Sequence of chain 2.A:
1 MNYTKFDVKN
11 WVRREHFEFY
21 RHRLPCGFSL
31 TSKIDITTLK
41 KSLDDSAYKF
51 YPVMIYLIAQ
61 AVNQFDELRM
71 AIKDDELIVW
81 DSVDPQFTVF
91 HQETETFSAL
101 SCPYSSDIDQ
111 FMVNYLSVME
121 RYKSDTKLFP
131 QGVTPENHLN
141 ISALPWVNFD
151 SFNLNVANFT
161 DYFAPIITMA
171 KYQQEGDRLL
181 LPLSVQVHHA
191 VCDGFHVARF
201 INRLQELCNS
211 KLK

Sequence of chain 3.A:
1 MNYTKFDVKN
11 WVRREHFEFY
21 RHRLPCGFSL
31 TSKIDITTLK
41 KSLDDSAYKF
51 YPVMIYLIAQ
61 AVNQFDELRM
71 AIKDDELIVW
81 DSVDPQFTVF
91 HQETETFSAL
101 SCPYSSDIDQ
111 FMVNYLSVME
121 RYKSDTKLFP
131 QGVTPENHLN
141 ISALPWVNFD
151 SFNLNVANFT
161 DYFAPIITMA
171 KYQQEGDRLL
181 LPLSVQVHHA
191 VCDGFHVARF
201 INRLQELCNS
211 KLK

A small-molecule ligand and the protein it binds are described below.
Small molecule (SMILES): O=C(N[C@H](CO)[C@H](O)c1ccc([N+](=O)[O-])cc1)C(Cl)Cl

Binding-site contacts:
Ligand atom O2 contacts residue TYR20 of chain 3.A at 2.8 Å (h-bond).
Ligand atom O4 contacts residue HIS189 of chain 3.A at 2.8 Å (h-bond).
Ligand atom N9 contacts residue LEU24 of chain 3.A at 3.9 Å.
Ligand atom CL2 contacts residue PHE129 of chain 2.A at 3.6 Å.
Ligand atom CL2 contacts residue ALA99 of chain 2.A at 3.6 Å.
Ligand atom C9 contacts residue LEU24 of chain 3.A at 4.1 Å (hydrophobic).
Ligand atom C5 contacts residue LEU154 of chain 2.A at 4.1 Å (hydrophobic).
Ligand atom O2 contacts residue PHE19 of chain 3.A at 4.2 Å.
Ligand atom C8 contacts residue LEU24 of chain 3.A at 4.0 Å (hydrophobic).
Ligand atom N9 contacts residue ILE166 of chain 2.A at 3.8 Å.
Ligand atom N2 contacts residue TYR20 of chain 3.A at 3.8 Å.
Ligand atom O5 contacts residue LEU154 of chain 2.A at 4.2 Å.
Ligand atom CL1 contacts residue GLN86 of chain 2.A at 3.9 Å.
Ligand atom CL1 contacts residue ASN140 of chain 2.A at 3.7 Å.
Ligand atom C1 contacts residue GLN86 of chain 2.A at 4.2 Å.
Ligand atom O9A contacts residue ILE166 of chain 2.A at 3.8 Å.
Ligand atom O9B contacts residue LEU24 of chain 3.A at 3.8 Å.
Ligand atom C1 contacts residue ASN140 of chain 2.A at 3.6 Å.
Ligand atom C2 contacts residue TYR20 of chain 3.A at 3.4 Å (hydrophobic).
Ligand atom C4 contacts residue TYR20 of chain 3.A at 4.0 Å (hydrophobic).
Ligand atom C4 contacts residue HIS189 of chain 3.A at 3.7 Å.
Ligand atom O9B contacts residue VAL156 of chain 2.A at 3.4 Å.
Ligand atom C8 contacts residue LEU154 of chain 2.A at 4.2 Å (hydrophobic).
Ligand atom O9A contacts residue TYR162 of chain 2.A at 3.5 Å.
Ligand atom C4 contacts residue SER142 of chain 2.A at 4.2 Å.
Ligand atom C7 contacts residue CYS26 of chain 3.A at 4.2 Å (hydrophobic).
Ligand atom C8 contacts residue CYS26 of chain 3.A at 4.1 Å (hydrophobic).
Ligand atom C3 contacts residue HIS189 of chain 3.A at 4.0 Å.
Ligand atom O5 contacts residue SER142 of chain 2.A at 4.0 Å.
Ligand atom C4 contacts residue THR88 of chain 2.A at 4.1 Å.
Ligand atom C4 contacts residue PHE97 of chain 2.A at 4.1 Å (hydrophobic).
Ligand atom C3 contacts residue TYR20 of chain 3.A at 3.8 Å (hydrophobic).
Ligand atom C6 contacts residue LEU154 of chain 2.A at 3.9 Å (hydrophobic).
Ligand atom C10 contacts residue ILE166 of chain 2.A at 3.7 Å (hydrophobic).
Ligand atom C11 contacts residue ILE166 of chain 2.A at 3.8 Å (hydrophobic).
Ligand atom C9 contacts residue ILE166 of chain 2.A at 3.9 Å (hydrophobic).
Ligand atom C11 contacts residue LEU154 of chain 2.A at 4.2 Å (hydrophobic).
Ligand atom CL2 contacts residue TYR20 of chain 3.A at 4.2 Å.
Ligand atom C7 contacts residue LEU154 of chain 2.A at 3.6 Å (hydrophobic).
Ligand atom O5 contacts residue ILE166 of chain 2.A at 4.0 Å.